This protein binds this small molecule.
Small molecule (SMILES): CC(=O)N[C@@H]1[C@@H](O)[C@H](O)[C@@H](CO)O[C@H]1O

Sequence of chain 3.C:
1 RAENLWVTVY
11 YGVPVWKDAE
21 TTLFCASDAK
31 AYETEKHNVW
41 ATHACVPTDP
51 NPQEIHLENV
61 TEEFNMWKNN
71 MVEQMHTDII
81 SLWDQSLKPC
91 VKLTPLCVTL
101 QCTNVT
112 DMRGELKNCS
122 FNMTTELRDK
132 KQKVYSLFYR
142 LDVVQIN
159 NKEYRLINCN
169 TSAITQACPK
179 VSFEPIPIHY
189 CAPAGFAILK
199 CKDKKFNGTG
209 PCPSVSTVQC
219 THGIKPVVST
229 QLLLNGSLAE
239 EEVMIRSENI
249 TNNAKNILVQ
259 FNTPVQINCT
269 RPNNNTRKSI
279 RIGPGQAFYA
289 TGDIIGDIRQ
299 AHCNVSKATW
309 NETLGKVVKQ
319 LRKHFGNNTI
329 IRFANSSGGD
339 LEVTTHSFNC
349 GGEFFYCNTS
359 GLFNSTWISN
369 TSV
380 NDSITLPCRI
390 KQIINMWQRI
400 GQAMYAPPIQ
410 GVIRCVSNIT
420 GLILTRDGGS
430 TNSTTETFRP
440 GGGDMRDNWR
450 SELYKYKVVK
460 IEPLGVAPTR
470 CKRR

Binding-site contacts:
Ligand atom C3 contacts residue ASN325 of chain 3.C at 3.7 Å.
Ligand atom N2 contacts residue ASN325 of chain 3.C at 2.8 Å (h-bond).
Ligand atom C5 contacts residue ASN325 of chain 3.C at 3.6 Å.
Ligand atom O5 contacts residue ASN325 of chain 3.C at 2.3 Å (h-bond).
Ligand atom O7 contacts residue ASN325 of chain 3.C at 4.3 Å.
Ligand atom C1 contacts residue ASN325 of chain 3.C at 1.4 Å.
Ligand atom C8 contacts residue ASN325 of chain 3.C at 3.4 Å.
Ligand atom C7 contacts residue ASN325 of chain 3.C at 3.3 Å.
Ligand atom C2 contacts residue ASN325 of chain 3.C at 2.4 Å.
Ligand atom C4 contacts residue ASN325 of chain 3.C at 4.1 Å.